Binding-site contacts:
Ligand atom C2 contacts residue PHE269 of chain 2.A at 4.0 Å (hydrophobic).
Ligand atom C1 contacts residue SER266 of chain 2.A at 4.2 Å.
Ligand atom O6 contacts residue SER266 of chain 2.A at 2.9 Å (h-bond).
Ligand atom O6 contacts residue VAL265 of chain 2.A at 4.4 Å.
Ligand atom O5 contacts residue PHE269 of chain 2.A at 2.7 Å.
Ligand atom C1 contacts residue HIS181 of chain 2.A at 3.6 Å.
Ligand atom C4 contacts residue SER266 of chain 2.A at 4.0 Å.
Ligand atom C3 contacts residue ARG231 of chain 2.A at 4.5 Å.
Ligand atom O5 contacts residue VAL267 of chain 2.A at 4.5 Å.
Ligand atom O6 contacts residue HIS181 of chain 2.A at 4.4 Å.
Ligand atom O5 contacts residue HIS181 of chain 2.A at 3.6 Å.
Ligand atom C1 contacts residue ARG231 of chain 2.A at 4.3 Å.
Ligand atom C2 contacts residue SER266 of chain 2.A at 3.4 Å.
Ligand atom O6 contacts residue FMN1 of chain 2.K at 3.4 Å (h-bond).
Ligand atom C4 contacts residue PHE282 of chain 2.A at 4.2 Å (hydrophobic).
Ligand atom C4 contacts residue MET283 of chain 2.A at 3.8 Å (hydrophobic).
Ligand atom C4 contacts residue TRP302 of chain 2.A at 4.0 Å (hydrophobic).
Ligand atom O6 contacts residue ALA301 of chain 2.A at 4.0 Å.
Ligand atom O5 contacts residue SER266 of chain 2.A at 3.4 Å (h-bond).
Ligand atom O6 contacts residue ARG231 of chain 2.A at 3.3 Å (salt-bridge).
Ligand atom C2 contacts residue FMN1 of chain 2.K at 3.8 Å.
Ligand atom C3 contacts residue FMN1 of chain 2.K at 3.8 Å.
Ligand atom C3 contacts residue ALA301 of chain 2.A at 4.2 Å (hydrophobic).
Ligand atom C2 contacts residue HIS181 of chain 2.A at 3.7 Å.
Ligand atom C4 contacts residue ALA301 of chain 2.A at 3.8 Å (hydrophobic).
Ligand atom C3 contacts residue SER266 of chain 2.A at 3.3 Å.
Ligand atom C1 contacts residue FMN1 of chain 2.K at 2.8 Å.

Sequence of chain 2.A:
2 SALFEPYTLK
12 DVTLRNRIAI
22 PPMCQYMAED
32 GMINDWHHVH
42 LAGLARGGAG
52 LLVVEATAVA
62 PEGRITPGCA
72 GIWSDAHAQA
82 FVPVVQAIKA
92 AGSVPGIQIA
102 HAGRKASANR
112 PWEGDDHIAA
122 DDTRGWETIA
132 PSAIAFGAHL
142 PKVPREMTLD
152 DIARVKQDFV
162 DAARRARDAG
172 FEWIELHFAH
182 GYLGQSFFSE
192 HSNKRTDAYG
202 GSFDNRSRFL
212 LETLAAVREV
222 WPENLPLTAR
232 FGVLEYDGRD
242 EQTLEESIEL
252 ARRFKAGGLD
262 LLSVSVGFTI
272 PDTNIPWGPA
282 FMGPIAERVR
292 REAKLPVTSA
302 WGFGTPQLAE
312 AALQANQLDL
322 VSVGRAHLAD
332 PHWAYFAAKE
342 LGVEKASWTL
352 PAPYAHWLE

A protein and the small-molecule ligand that binds it are described below.
Small molecule (SMILES): C[C@@H](O)[C@@H](C)O